Binding-site contacts:
Ligand atom C6 contacts residue ASN165 of chain 1.A at 4.4 Å.
Ligand atom N2 contacts residue GLU132 of chain 1.A at 3.2 Å (salt-bridge).
Ligand atom C3 contacts residue ASN165 of chain 1.A at 3.8 Å.
Ligand atom C4 contacts residue ASN165 of chain 1.A at 4.2 Å.
Ligand atom N2 contacts residue ASN165 of chain 1.A at 2.9 Å (h-bond).
Ligand atom C8 contacts residue ASN165 of chain 1.A at 3.6 Å.
Ligand atom C8 contacts residue GLU132 of chain 1.A at 4.1 Å.
Ligand atom O7 contacts residue ASN165 of chain 1.A at 4.3 Å.
Ligand atom C5 contacts residue ASN165 of chain 1.A at 3.7 Å.
Ligand atom C1 contacts residue ASN165 of chain 1.A at 1.4 Å.
Ligand atom C2 contacts residue GLU132 of chain 1.A at 4.1 Å.
Ligand atom C7 contacts residue GLU132 of chain 1.A at 3.2 Å.
Ligand atom C1 contacts residue ASN164 of chain 1.A at 3.9 Å.
Ligand atom O5 contacts residue ASN165 of chain 1.A at 2.4 Å (h-bond).
Ligand atom C1 contacts residue GLU132 of chain 1.A at 3.9 Å.
Ligand atom C7 contacts residue ASN165 of chain 1.A at 3.4 Å.
Ligand atom C2 contacts residue ASN165 of chain 1.A at 2.5 Å.
Ligand atom O7 contacts residue GLU132 of chain 1.A at 3.0 Å (salt-bridge).

A small-molecule ligand and the protein it binds are described below.
Small molecule (SMILES): CC(=O)N[C@@H]1[C@@H](O)[C@H](O)[C@@H](CO)O[C@H]1O

Sequence of chain 1.A:
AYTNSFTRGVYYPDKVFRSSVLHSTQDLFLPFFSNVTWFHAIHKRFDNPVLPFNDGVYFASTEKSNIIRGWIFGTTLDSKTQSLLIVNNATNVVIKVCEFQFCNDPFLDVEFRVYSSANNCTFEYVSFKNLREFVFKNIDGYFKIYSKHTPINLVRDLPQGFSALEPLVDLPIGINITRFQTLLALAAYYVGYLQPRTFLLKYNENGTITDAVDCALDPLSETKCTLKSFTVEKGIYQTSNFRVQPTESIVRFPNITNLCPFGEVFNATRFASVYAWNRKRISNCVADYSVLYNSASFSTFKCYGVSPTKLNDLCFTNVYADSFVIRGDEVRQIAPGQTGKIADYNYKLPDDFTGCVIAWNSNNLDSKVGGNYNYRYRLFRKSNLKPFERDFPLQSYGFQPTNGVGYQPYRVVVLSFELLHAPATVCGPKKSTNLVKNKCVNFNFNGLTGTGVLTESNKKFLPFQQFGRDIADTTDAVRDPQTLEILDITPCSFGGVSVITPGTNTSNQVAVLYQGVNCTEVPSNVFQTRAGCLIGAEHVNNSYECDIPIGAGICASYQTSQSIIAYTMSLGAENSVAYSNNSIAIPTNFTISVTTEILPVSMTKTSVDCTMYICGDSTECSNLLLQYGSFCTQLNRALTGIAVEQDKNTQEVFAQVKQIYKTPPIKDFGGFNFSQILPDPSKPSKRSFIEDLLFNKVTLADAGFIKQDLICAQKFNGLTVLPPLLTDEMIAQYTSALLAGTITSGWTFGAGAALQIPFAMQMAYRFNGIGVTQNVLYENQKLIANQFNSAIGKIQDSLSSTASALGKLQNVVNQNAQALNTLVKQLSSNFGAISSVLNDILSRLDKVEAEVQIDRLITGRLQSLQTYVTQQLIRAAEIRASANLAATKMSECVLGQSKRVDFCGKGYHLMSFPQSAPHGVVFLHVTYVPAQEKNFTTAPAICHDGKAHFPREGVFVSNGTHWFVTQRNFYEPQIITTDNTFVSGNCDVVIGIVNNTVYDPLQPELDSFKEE